Sequence of chain 6.A:
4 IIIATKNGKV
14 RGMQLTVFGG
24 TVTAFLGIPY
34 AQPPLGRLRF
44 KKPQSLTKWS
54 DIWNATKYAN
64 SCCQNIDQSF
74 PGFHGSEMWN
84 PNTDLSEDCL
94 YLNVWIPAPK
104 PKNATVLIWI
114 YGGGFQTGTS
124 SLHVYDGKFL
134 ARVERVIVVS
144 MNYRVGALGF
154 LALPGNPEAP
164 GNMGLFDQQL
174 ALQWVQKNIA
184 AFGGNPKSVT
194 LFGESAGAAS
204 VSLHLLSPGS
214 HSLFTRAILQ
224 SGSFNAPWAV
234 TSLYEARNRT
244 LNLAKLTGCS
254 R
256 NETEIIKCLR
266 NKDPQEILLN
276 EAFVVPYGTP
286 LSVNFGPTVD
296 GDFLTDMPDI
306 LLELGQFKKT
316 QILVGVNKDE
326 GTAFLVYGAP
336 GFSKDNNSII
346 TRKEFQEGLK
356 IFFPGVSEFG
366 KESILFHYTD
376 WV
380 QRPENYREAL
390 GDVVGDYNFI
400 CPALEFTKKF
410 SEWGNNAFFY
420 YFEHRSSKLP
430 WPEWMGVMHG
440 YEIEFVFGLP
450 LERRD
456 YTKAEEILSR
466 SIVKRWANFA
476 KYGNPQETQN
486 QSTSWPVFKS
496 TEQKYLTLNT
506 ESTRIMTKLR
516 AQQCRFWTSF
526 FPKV

A small-molecule ligand and the protein it binds are described below.
Small molecule (SMILES): CC(=O)N[C@H]1[C@H](O[C@H]2[C@H](O)[C@@H](NC(C)=O)CO[C@@H]2CO[C@@H]2O[C@@H](C)[C@@H](O)[C@@H](O)[C@@H]2O)O[C@H](CO)[C@@H](O)[C@@H]1O

Binding-site contacts:
Ligand atom C6 contacts residue TYR282 of chain 6.A at 3.7 Å (hydrophobic).
Ligand atom O2 contacts residue PRO281 of chain 6.A at 4.2 Å.
Ligand atom O5 contacts residue PRO281 of chain 6.A at 4.2 Å.
Ligand atom C1 contacts residue ASN245 of chain 6.A at 4.0 Å.
Ligand atom O7 contacts residue PRO281 of chain 6.A at 3.5 Å.
Ligand atom C6 contacts residue ASN245 of chain 6.A at 3.4 Å.
Ligand atom C5 contacts residue LYS248 of chain 6.A at 4.2 Å.
Ligand atom C7 contacts residue ASN241 of chain 6.A at 3.8 Å.
Ligand atom C6 contacts residue LYS248 of chain 6.A at 3.4 Å.
Ligand atom O5 contacts residue ASN245 of chain 6.A at 3.0 Å (h-bond).
Ligand atom O3 contacts residue PHE278 of chain 6.A at 3.3 Å (h-bond).
Ligand atom O6 contacts residue ASN245 of chain 6.A at 3.1 Å (h-bond).
Ligand atom C6 contacts residue LEU249 of chain 6.A at 3.6 Å (hydrophobic).
Ligand atom O3 contacts residue PRO281 of chain 6.A at 3.7 Å.
Ligand atom O5 contacts residue LYS248 of chain 6.A at 3.3 Å (salt-bridge).
Ligand atom O5 contacts residue ASN245 of chain 6.A at 3.9 Å.
Ligand atom C2 contacts residue ASN241 of chain 6.A at 2.5 Å.
Ligand atom O5 contacts residue ASN241 of chain 6.A at 2.4 Å (h-bond).
Ligand atom C4 contacts residue ASN245 of chain 6.A at 3.9 Å.
Ligand atom C1 contacts residue ASN241 of chain 6.A at 1.4 Å.
Ligand atom C1 contacts residue LYS248 of chain 6.A at 4.2 Å.
Ligand atom C3 contacts residue ASN241 of chain 6.A at 3.8 Å.
Ligand atom C5 contacts residue ASN245 of chain 6.A at 3.2 Å.
Ligand atom C1 contacts residue ASN245 of chain 6.A at 4.0 Å.
Ligand atom C6 contacts residue ASN245 of chain 6.A at 3.6 Å.
Ligand atom C4 contacts residue PHE278 of chain 6.A at 3.2 Å (hydrophobic).
Ligand atom O4 contacts residue LEU249 of chain 6.A at 4.0 Å.
Ligand atom O6 contacts residue TYR282 of chain 6.A at 2.8 Å (h-bond).
Ligand atom C3 contacts residue PHE278 of chain 6.A at 3.5 Å (hydrophobic).
Ligand atom C5 contacts residue ASN245 of chain 6.A at 3.9 Å.
Ligand atom N2 contacts residue ASN241 of chain 6.A at 2.9 Å (h-bond).
Ligand atom C4 contacts residue LEU249 of chain 6.A at 4.3 Å (hydrophobic).
Ligand atom C5 contacts residue PRO281 of chain 6.A at 4.2 Å (hydrophobic).
Ligand atom C4 contacts residue ASN241 of chain 6.A at 4.3 Å.
Ligand atom C3 contacts residue ASN245 of chain 6.A at 4.1 Å.
Ligand atom O4 contacts residue PHE278 of chain 6.A at 3.9 Å.
Ligand atom C6 contacts residue PRO281 of chain 6.A at 3.9 Å (hydrophobic).
Ligand atom C5 contacts residue ASN241 of chain 6.A at 3.7 Å.
Ligand atom C2 contacts residue PRO281 of chain 6.A at 4.3 Å (hydrophobic).
Ligand atom O3 contacts residue PRO281 of chain 6.A at 4.3 Å.